Binding-site contacts:
Ligand atom O7 contacts residue SER110 of chain 1.B at 4.3 Å.
Ligand atom C5 contacts residue ASN186 of chain 1.B at 3.6 Å.
Ligand atom N2 contacts residue TYR165 of chain 1.B at 3.2 Å (h-bond).
Ligand atom C1 contacts residue SER110 of chain 1.B at 3.9 Å.
Ligand atom N2 contacts residue ASN186 of chain 1.B at 2.9 Å (h-bond).
Ligand atom C2 contacts residue ASN186 of chain 1.B at 2.4 Å.
Ligand atom C6 contacts residue THR188 of chain 1.B at 4.4 Å.
Ligand atom C7 contacts residue ASN186 of chain 1.B at 3.5 Å.
Ligand atom C3 contacts residue ASN186 of chain 1.B at 3.8 Å.
Ligand atom C8 contacts residue GLU105 of chain 1.B at 3.7 Å.
Ligand atom O6 contacts residue THR188 of chain 1.B at 3.0 Å (h-bond).
Ligand atom O5 contacts residue SER110 of chain 1.B at 3.9 Å.
Ligand atom C1 contacts residue TYR165 of chain 1.B at 3.7 Å (hydrophobic).
Ligand atom O7 contacts residue ASN186 of chain 1.B at 3.9 Å.
Ligand atom C8 contacts residue TYR165 of chain 1.B at 3.9 Å (hydrophobic).
Ligand atom O7 contacts residue ASP35 of chain 1.A at 4.2 Å.
Ligand atom C7 contacts residue VAL108 of chain 1.B at 3.9 Å (hydrophobic).
Ligand atom C7 contacts residue TYR165 of chain 1.B at 4.1 Å (hydrophobic).
Ligand atom C3 contacts residue TYR165 of chain 1.B at 4.2 Å (hydrophobic).
Ligand atom C8 contacts residue VAL108 of chain 1.B at 3.9 Å (hydrophobic).
Ligand atom C1 contacts residue ASN186 of chain 1.B at 1.4 Å.
Ligand atom C2 contacts residue TYR165 of chain 1.B at 3.9 Å (hydrophobic).
Ligand atom O5 contacts residue ASN186 of chain 1.B at 2.3 Å (h-bond).
Ligand atom C4 contacts residue ASN186 of chain 1.B at 4.2 Å.
Ligand atom O7 contacts residue VAL108 of chain 1.B at 3.9 Å.
Ligand atom C2 contacts residue SER110 of chain 1.B at 4.2 Å.

Sequence of chain 1.A:
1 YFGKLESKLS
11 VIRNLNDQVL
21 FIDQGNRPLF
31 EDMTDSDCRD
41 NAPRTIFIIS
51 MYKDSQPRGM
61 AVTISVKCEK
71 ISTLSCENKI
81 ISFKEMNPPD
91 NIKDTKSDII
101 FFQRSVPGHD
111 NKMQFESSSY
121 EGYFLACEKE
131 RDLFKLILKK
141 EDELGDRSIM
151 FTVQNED

The small molecule below binds the protein below.
Small molecule (SMILES): CC(=O)N[C@H]1[C@H](O[C@H]2[C@H](O)[C@@H](NC(C)=O)CO[C@@H]2CO)O[C@H](CO)[C@@H](O[C@@H]2O[C@H](CO)[C@@H](O)[C@H](O)[C@@H]2O)[C@@H]1O

Sequence of chain 1.B:
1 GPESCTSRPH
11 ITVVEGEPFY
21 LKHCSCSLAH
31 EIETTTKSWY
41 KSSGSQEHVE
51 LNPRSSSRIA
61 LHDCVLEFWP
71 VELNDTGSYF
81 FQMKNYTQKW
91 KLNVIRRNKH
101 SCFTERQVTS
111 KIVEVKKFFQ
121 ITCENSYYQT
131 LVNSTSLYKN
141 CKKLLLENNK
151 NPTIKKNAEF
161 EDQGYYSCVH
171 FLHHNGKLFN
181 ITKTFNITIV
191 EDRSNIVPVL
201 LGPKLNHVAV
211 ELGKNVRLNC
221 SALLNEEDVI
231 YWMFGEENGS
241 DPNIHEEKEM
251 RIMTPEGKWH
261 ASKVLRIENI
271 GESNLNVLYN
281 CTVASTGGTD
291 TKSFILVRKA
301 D